Sequence of chain 1.A:
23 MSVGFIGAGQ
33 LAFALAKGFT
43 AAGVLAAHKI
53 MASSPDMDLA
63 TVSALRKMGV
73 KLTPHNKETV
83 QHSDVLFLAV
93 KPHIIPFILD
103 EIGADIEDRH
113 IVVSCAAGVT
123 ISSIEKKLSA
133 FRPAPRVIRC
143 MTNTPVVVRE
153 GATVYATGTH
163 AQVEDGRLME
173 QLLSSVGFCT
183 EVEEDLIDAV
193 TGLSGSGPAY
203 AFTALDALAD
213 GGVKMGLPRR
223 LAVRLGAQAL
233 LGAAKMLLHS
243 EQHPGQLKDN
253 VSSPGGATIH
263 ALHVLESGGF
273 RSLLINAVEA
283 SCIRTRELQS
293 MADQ

A protein and the small-molecule ligand that binds it are described below.
Small molecule (SMILES): O=C(O)[C@@H]1CCCN1

Binding-site contacts:
Ligand atom CD contacts residue GLU183 of chain 1.A at 4.1 Å.
Ligand atom O contacts residue VAL184 of chain 1.A at 3.8 Å.
Ligand atom N contacts residue THR159 of chain 1.A at 3.0 Å (h-bond).
Ligand atom C contacts residue GLU186 of chain 1.A at 3.7 Å.
Ligand atom CB contacts residue GLU185 of chain 1.A at 3.9 Å.
Ligand atom C contacts residue GLU185 of chain 1.A at 3.7 Å.
Ligand atom CA contacts residue GLU185 of chain 1.A at 4.3 Å.
Ligand atom CD contacts residue THR159 of chain 1.A at 3.4 Å.
Ligand atom OXT contacts residue GLU185 of chain 1.A at 4.0 Å.
Ligand atom C contacts residue THR159 of chain 1.A at 4.1 Å.
Ligand atom OXT contacts residue GLU186 of chain 1.A at 3.6 Å.
Ligand atom O contacts residue ALA158 of chain 1.A at 3.5 Å.
Ligand atom N contacts residue GLU183 of chain 1.A at 4.5 Å.
Ligand atom CA contacts residue THR159 of chain 1.A at 3.3 Å.
Ligand atom O contacts residue GLU186 of chain 1.A at 2.8 Å (salt-bridge).
Ligand atom C contacts residue ALA158 of chain 1.A at 4.5 Å (hydrophobic).
Ligand atom O contacts residue THR159 of chain 1.A at 4.4 Å.
Ligand atom O contacts residue GLU185 of chain 1.A at 3.5 Å.
Ligand atom CG contacts residue GLU185 of chain 1.A at 4.2 Å.